A small-molecule ligand and the protein it binds are described below.
Small molecule (SMILES): Nc1nc2c(ncn2[C@@H]2O[C@H](CO[P](=O)(O)C[P](=O)(O)OP(=O)(O)O)[C@@H](O)[C@H]2O)c(=O)[nH]1

Binding-site contacts:
Ligand atom N1 contacts residue TYR222 of chain 96.B at 3.2 Å.
Ligand atom N3 contacts residue VAL169 of chain 96.B at 3.8 Å.
Ligand atom O3B contacts residue THR143 of chain 96.B at 3.1 Å (h-bond).
Ligand atom O6 contacts residue ASN226 of chain 96.B at 3.1 Å (h-bond).
Ligand atom O2B contacts residue GLY144 of chain 96.B at 2.7 Å (h-bond).
Ligand atom O3G contacts residue MG1 of chain 96.F at 2.5 Å.
Ligand atom C6 contacts residue GLN15 of chain 96.B at 3.6 Å.
Ligand atom C4' contacts residue SER138 of chain 96.B at 3.2 Å.
Ligand atom O3B contacts residue GLY142 of chain 96.B at 3.5 Å (h-bond).
Ligand atom O1B contacts residue MG1 of chain 96.F at 2.4 Å.
Ligand atom C6 contacts residue TYR222 of chain 96.B at 3.7 Å (hydrophobic).
Ligand atom O1A contacts residue GLN11 of chain 96.B at 3.1 Å.
Ligand atom O2G contacts residue ASN99 of chain 96.B at 2.9 Å (h-bond).
Ligand atom PG contacts residue MG1 of chain 96.F at 3.5 Å.
Ligand atom PB contacts residue MG1 of chain 96.F at 3.7 Å.
Ligand atom O6 contacts residue TYR222 of chain 96.B at 3.8 Å.
Ligand atom O4' contacts residue SER138 of chain 96.B at 3.3 Å (h-bond).
Ligand atom O3B contacts residue MG1 of chain 96.F at 3.8 Å.
Ligand atom O1B contacts residue GLY10 of chain 96.B at 3.7 Å.
Ligand atom N2 contacts residue ASN204 of chain 96.B at 2.6 Å (h-bond).
Ligand atom O6 contacts residue GLN15 of chain 96.B at 2.5 Å (h-bond).
Ligand atom PB contacts residue GLY10 of chain 96.B at 3.9 Å.
Ligand atom N2 contacts residue ASN226 of chain 96.B at 2.9 Å (h-bond).
Ligand atom O2G contacts residue GLY142 of chain 96.B at 3.0 Å (h-bond).
Ligand atom PG contacts residue GLY142 of chain 96.B at 3.9 Å.
Ligand atom C2 contacts residue ASN226 of chain 96.B at 3.6 Å.
Ligand atom O2B contacts residue THR143 of chain 96.B at 2.7 Å (h-bond).
Ligand atom N1 contacts residue ASN226 of chain 96.B at 2.7 Å (h-bond).
Ligand atom PB contacts residue THR143 of chain 96.B at 3.3 Å.
Ligand atom N3 contacts residue ASN204 of chain 96.B at 3.0 Å (h-bond).
Ligand atom C2 contacts residue TYR222 of chain 96.B at 3.5 Å (hydrophobic).
Ligand atom O1G contacts residue THR143 of chain 96.B at 3.4 Å.
Ligand atom O1B contacts residue GLN11 of chain 96.B at 3.2 Å (h-bond).
Ligand atom O2B contacts residue GLY10 of chain 96.B at 3.2 Å.
Ligand atom O2A contacts residue GLN11 of chain 96.B at 3.5 Å (h-bond).
Ligand atom C6 contacts residue ASN226 of chain 96.B at 3.3 Å.
Ligand atom C2 contacts residue ASN204 of chain 96.B at 3.4 Å.
Ligand atom O2A contacts residue CYS12 of chain 96.B at 3.3 Å (h-bond).
Ligand atom O3' contacts residue GLU181 of chain 96.B at 3.3 Å (salt-bridge).
Ligand atom O1G contacts residue ALA97 of chain 96.B at 3.0 Å (h-bond).

Sequence of chain 96.B:
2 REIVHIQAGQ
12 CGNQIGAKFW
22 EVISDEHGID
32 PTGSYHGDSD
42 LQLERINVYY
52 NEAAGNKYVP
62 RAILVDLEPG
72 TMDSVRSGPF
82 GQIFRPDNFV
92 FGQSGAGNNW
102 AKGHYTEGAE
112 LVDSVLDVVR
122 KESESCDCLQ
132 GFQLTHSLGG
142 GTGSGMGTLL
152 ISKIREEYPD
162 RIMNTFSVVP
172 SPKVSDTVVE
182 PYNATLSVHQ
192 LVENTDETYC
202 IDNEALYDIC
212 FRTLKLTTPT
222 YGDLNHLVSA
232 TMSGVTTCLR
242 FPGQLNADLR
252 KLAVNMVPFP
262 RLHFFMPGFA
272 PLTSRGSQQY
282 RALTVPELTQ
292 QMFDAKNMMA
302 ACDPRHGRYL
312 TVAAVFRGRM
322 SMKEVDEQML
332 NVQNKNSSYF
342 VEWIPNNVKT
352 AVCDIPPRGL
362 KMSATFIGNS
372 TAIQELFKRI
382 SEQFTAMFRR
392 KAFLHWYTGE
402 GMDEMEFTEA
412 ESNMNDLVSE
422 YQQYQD

Sequence of chain 97.A:
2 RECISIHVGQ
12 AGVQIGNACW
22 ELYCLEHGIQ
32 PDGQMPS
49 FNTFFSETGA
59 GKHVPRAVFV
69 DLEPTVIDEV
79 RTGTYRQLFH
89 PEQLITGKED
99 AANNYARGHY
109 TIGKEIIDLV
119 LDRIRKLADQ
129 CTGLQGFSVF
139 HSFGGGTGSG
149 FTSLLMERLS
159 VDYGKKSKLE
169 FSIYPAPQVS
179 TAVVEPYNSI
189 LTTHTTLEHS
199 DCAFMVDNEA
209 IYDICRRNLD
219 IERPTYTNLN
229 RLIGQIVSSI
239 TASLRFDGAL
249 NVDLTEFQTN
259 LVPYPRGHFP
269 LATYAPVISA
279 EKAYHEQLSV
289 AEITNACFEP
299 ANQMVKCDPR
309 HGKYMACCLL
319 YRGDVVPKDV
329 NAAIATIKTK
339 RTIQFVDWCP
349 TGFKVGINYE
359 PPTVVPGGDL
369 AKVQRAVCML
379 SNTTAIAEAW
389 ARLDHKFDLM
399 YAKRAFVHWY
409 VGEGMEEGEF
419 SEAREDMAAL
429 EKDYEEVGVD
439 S